Binding-site contacts:
Ligand atom O contacts residue SER136 of chain 4.A at 3.1 Å.
Ligand atom C contacts residue ASN106 of chain 4.A at 3.6 Å.
Ligand atom C6 contacts residue LYS321 of chain 2.A at 3.7 Å.
Ligand atom OXT contacts residue TRP359 of chain 4.A at 4.3 Å.
Ligand atom O8 contacts residue ASN323 of chain 2.A at 3.3 Å (h-bond).
Ligand atom C contacts residue SER136 of chain 4.A at 4.2 Å.
Ligand atom C5 contacts residue LYS321 of chain 2.A at 4.3 Å.
Ligand atom C6 contacts residue ARG354 of chain 4.A at 4.1 Å.
Ligand atom C contacts residue TRP359 of chain 4.A at 4.4 Å (hydrophobic).
Ligand atom C5 contacts residue ASN323 of chain 2.A at 3.4 Å.
Ligand atom OXT contacts residue LEU183 of chain 1.A at 3.2 Å.
Ligand atom O7 contacts residue THR135 of chain 4.A at 4.4 Å.
Ligand atom C6 contacts residue ASN323 of chain 2.A at 3.6 Å.
Ligand atom O contacts residue TRP359 of chain 4.A at 3.7 Å.
Ligand atom C5 contacts residue THR182 of chain 1.A at 4.2 Å.
Ligand atom O8 contacts residue LYS321 of chain 2.A at 2.5 Å (salt-bridge).
Ligand atom O contacts residue ARG354 of chain 4.A at 4.1 Å.
Ligand atom C4 contacts residue SER136 of chain 4.A at 4.5 Å.
Ligand atom O7 contacts residue ARG354 of chain 4.A at 4.3 Å.
Ligand atom O8 contacts residue THR182 of chain 1.A at 3.1 Å (h-bond).
Ligand atom C contacts residue LEU183 of chain 1.A at 4.4 Å (hydrophobic).
Ligand atom C5 contacts residue LEU183 of chain 1.A at 4.5 Å (hydrophobic).
Ligand atom OXT contacts residue ASN106 of chain 4.A at 4.1 Å.
Ligand atom C4 contacts residue ARG354 of chain 4.A at 3.8 Å.
Ligand atom C5 contacts residue ARG354 of chain 4.A at 3.7 Å.
Ligand atom OXT contacts residue ASN323 of chain 2.A at 4.5 Å.
Ligand atom C contacts residue ARG354 of chain 4.A at 3.8 Å.
Ligand atom OXT contacts residue ARG354 of chain 4.A at 3.6 Å.
Ligand atom C6 contacts residue THR182 of chain 1.A at 3.8 Å.
Ligand atom O contacts residue ASN106 of chain 4.A at 2.7 Å (h-bond).

This small molecule binds to this protein.
Small molecule (SMILES): O=C(O)/C=C/C(=O)O

Sequence of chain 2.A:
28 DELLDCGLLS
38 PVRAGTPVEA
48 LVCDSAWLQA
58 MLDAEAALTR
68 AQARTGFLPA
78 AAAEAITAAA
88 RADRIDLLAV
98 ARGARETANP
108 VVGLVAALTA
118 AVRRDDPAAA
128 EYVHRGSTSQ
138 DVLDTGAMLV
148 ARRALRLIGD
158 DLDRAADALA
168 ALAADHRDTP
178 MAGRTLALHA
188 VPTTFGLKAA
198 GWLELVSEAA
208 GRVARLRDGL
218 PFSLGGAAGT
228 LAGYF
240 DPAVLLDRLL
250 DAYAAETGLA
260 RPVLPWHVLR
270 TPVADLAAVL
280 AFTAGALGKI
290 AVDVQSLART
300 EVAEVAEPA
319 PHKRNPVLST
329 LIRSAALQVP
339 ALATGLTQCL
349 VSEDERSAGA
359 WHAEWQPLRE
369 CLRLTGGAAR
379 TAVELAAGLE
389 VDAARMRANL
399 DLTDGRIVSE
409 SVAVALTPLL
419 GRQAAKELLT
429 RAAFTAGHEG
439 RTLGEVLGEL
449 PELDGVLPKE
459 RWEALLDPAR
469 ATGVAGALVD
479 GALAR

Sequence of chain 1.A:
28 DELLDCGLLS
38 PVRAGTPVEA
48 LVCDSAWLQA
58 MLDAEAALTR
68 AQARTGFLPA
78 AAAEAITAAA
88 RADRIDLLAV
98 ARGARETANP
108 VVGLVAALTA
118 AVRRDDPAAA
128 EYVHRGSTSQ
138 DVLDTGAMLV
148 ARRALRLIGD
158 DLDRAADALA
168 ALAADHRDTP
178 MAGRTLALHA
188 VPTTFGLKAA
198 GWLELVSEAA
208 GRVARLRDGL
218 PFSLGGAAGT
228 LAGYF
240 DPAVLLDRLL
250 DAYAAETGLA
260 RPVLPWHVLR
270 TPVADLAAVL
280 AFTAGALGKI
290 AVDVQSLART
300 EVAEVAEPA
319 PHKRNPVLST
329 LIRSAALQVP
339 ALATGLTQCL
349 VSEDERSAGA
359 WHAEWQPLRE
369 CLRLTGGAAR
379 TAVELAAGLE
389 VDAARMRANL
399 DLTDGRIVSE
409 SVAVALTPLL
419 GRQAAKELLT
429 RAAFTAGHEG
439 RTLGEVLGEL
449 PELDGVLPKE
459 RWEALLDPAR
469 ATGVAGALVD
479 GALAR

Sequence of chain 4.A:
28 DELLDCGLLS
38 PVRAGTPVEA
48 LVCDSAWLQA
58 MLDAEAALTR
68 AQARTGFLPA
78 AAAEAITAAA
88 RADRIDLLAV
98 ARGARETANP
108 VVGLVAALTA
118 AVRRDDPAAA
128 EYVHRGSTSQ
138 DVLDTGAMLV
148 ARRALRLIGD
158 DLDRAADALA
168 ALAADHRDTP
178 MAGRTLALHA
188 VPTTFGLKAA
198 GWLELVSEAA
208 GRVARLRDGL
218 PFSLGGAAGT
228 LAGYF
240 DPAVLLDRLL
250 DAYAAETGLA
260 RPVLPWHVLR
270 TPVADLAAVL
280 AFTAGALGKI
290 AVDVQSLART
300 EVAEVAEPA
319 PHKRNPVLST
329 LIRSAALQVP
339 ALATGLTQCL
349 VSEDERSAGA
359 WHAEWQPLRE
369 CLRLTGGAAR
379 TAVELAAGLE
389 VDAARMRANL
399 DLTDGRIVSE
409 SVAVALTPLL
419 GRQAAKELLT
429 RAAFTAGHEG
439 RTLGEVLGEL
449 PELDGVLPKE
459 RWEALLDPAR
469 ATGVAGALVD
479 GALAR